Sequence of chain 1.A:
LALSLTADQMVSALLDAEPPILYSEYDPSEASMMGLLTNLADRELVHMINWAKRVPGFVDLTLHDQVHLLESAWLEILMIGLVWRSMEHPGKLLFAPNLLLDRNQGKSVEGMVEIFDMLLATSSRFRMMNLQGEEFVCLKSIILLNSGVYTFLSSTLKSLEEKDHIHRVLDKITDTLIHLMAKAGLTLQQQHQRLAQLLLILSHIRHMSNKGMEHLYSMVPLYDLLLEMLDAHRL

The protein below binds the small molecule below.
Small molecule (SMILES): Oc1ccc([C@@H]2Oc3ccc(O)cc3[C@@H]3CC(F)(F)C[C@@H]32)cc1

Binding-site contacts:
Ligand atom O23 contacts residue LEU84 of chain 1.A at 3.9 Å.
Ligand atom F13 contacts residue TRP80 of chain 1.A at 4.0 Å.
Ligand atom C4 contacts residue PHE101 of chain 1.A at 4.2 Å (hydrophobic).
Ligand atom C6 contacts residue PHE101 of chain 1.A at 3.7 Å (hydrophobic).
Ligand atom C14 contacts residue LEU222 of chain 1.A at 3.8 Å (hydrophobic).
Ligand atom C25 contacts residue ALA47 of chain 1.A at 4.1 Å (hydrophobic).
Ligand atom F12 contacts residue LEU222 of chain 1.A at 3.9 Å.
Ligand atom C21 contacts residue LEU88 of chain 1.A at 4.0 Å (hydrophobic).
Ligand atom F13 contacts residue LEU222 of chain 1.A at 3.7 Å.
Ligand atom C1 contacts residue HIS221 of chain 1.A at 3.7 Å.
Ligand atom C22 contacts residue LEU84 of chain 1.A at 4.0 Å (hydrophobic).
Ligand atom C15 contacts residue LEU43 of chain 1.A at 4.1 Å (hydrophobic).
Ligand atom O26 contacts residue MET118 of chain 1.A at 3.2 Å.
Ligand atom C22 contacts residue GLU50 of chain 1.A at 3.1 Å.
Ligand atom C8 contacts residue LEU43 of chain 1.A at 4.2 Å (hydrophobic).
Ligand atom C10 contacts residue LEU81 of chain 1.A at 3.9 Å (hydrophobic).
Ligand atom O23 contacts residue GLU50 of chain 1.A at 2.5 Å (salt-bridge).
Ligand atom C2 contacts residue ILE121 of chain 1.A at 3.7 Å (hydrophobic).
Ligand atom C18 contacts residue MET40 of chain 1.A at 4.0 Å (hydrophobic).
Ligand atom C25 contacts residue LEU43 of chain 1.A at 3.8 Å (hydrophobic).
Ligand atom C11 contacts residue LEU222 of chain 1.A at 4.1 Å (hydrophobic).
Ligand atom C20 contacts residue LEU88 of chain 1.A at 3.9 Å (hydrophobic).
Ligand atom O23 contacts residue ARG91 of chain 1.A at 3.0 Å (salt-bridge).
Ligand atom C3 contacts residue LEU125 of chain 1.A at 4.0 Å (hydrophobic).
Ligand atom C1 contacts residue MET118 of chain 1.A at 3.9 Å (hydrophobic).
Ligand atom C24 contacts residue LEU46 of chain 1.A at 4.0 Å (hydrophobic).
Ligand atom O26 contacts residue HIS221 of chain 1.A at 2.7 Å (h-bond).
Ligand atom C20 contacts residue PHE101 of chain 1.A at 4.0 Å (hydrophobic).
Ligand atom C21 contacts residue LEU84 of chain 1.A at 3.5 Å (hydrophobic).
Ligand atom C24 contacts residue ALA47 of chain 1.A at 4.2 Å (hydrophobic).
Ligand atom F13 contacts residue LEU81 of chain 1.A at 3.6 Å.
Ligand atom C19 contacts residue PHE101 of chain 1.A at 3.7 Å (hydrophobic).
Ligand atom F12 contacts residue ALA47 of chain 1.A at 3.7 Å.
Ligand atom F12 contacts residue THR44 of chain 1.A at 4.1 Å.
Ligand atom C24 contacts residue GLU50 of chain 1.A at 3.0 Å.
Ligand atom C18 contacts residue HIS221 of chain 1.A at 3.9 Å.
Ligand atom C22 contacts residue ARG91 of chain 1.A at 3.7 Å.
Ligand atom C25 contacts residue PHE101 of chain 1.A at 4.0 Å (hydrophobic).
Ligand atom C2 contacts residue MET118 of chain 1.A at 3.9 Å (hydrophobic).
Ligand atom O5 contacts residue PHE101 of chain 1.A at 3.6 Å.